A small-molecule ligand and the protein it binds are described below.
Small molecule (SMILES): C=CC1=C(C)C2=N3->[Ni]45<-N6=C(C=c7c(C)c(C=C)c(n74)=C2)C(C)=C(CCC(=O)O)C6=Cc2c(CCC(=O)O)c(C)c(n25)C=C13

Binding-site contacts:
Ligand atom C1D contacts residue HIS58 of chain 1.E at 3.7 Å.
Ligand atom CHA contacts residue HIS58 of chain 1.E at 3.2 Å.
Ligand atom C3C contacts residue VAL93 of chain 1.E at 3.8 Å (hydrophobic).
Ligand atom C1A contacts residue HIS58 of chain 1.E at 3.3 Å.
Ligand atom C3D contacts residue HIS58 of chain 1.E at 3.8 Å.
Ligand atom ND contacts residue HIS58 of chain 1.E at 3.4 Å.
Ligand atom NA contacts residue HIS87 of chain 1.E at 3.8 Å.
Ligand atom CMA contacts residue LYS61 of chain 1.E at 3.6 Å.
Ligand atom NA contacts residue HIS58 of chain 1.E at 3.6 Å.
Ligand atom CHA contacts residue LEU91 of chain 1.E at 3.6 Å (hydrophobic).
Ligand atom CAC contacts residue VAL93 of chain 1.E at 3.6 Å (hydrophobic).
Ligand atom C2B contacts residue LEU136 of chain 1.E at 3.7 Å (hydrophobic).
Ligand atom C4D contacts residue HIS58 of chain 1.E at 3.1 Å.
Ligand atom CBA contacts residue LEU86 of chain 1.E at 3.5 Å (hydrophobic).
Ligand atom CMA contacts residue LEU83 of chain 1.E at 3.8 Å (hydrophobic).
Ligand atom C4D contacts residue LEU91 of chain 1.E at 3.5 Å (hydrophobic).
Ligand atom C1B contacts residue HIS87 of chain 1.E at 3.8 Å.
Ligand atom ND contacts residue LEU91 of chain 1.E at 3.7 Å.
Ligand atom CHC contacts residue LEU101 of chain 1.E at 3.5 Å (hydrophobic).
Ligand atom CMC contacts residue ASN97 of chain 1.E at 3.4 Å.
Ligand atom NB contacts residue HIS87 of chain 1.E at 3.5 Å.
Ligand atom NI contacts residue HIS87 of chain 1.E at 3.5 Å.
Ligand atom C3D contacts residue LEU91 of chain 1.E at 3.7 Å (hydrophobic).
Ligand atom CHD contacts residue VAL93 of chain 1.E at 3.8 Å (hydrophobic).
Ligand atom NI contacts residue HIS58 of chain 1.E at 3.8 Å.
Ligand atom O2D contacts residue HIS45 of chain 1.E at 2.8 Å (h-bond).
Ligand atom O2A contacts residue LYS61 of chain 1.E at 3.6 Å (salt-bridge).
Ligand atom CAD contacts residue LEU91 of chain 1.E at 3.6 Å (hydrophobic).
Ligand atom C4C contacts residue VAL93 of chain 1.E at 3.8 Å (hydrophobic).
Ligand atom CMD contacts residue TYR42 of chain 1.E at 3.3 Å (hydrophobic).
Ligand atom CAB contacts residue LEU101 of chain 1.E at 3.9 Å (hydrophobic).
Ligand atom C3B contacts residue LEU136 of chain 1.E at 3.7 Å (hydrophobic).
Ligand atom CHD contacts residue PHE43 of chain 1.E at 3.4 Å (hydrophobic).
Ligand atom C1D contacts residue PHE43 of chain 1.E at 3.7 Å (hydrophobic).
Ligand atom CMB contacts residue ALA65 of chain 1.E at 3.9 Å (hydrophobic).
Ligand atom CMD contacts residue PHE43 of chain 1.E at 3.6 Å (hydrophobic).
Ligand atom CHC contacts residue PHE98 of chain 1.E at 3.6 Å (hydrophobic).
Ligand atom C3A contacts residue LEU83 of chain 1.E at 3.8 Å (hydrophobic).
Ligand atom NC contacts residue HIS87 of chain 1.E at 3.8 Å.
Ligand atom C2D contacts residue PHE43 of chain 1.E at 3.8 Å (hydrophobic).

Sequence of chain 1.E:
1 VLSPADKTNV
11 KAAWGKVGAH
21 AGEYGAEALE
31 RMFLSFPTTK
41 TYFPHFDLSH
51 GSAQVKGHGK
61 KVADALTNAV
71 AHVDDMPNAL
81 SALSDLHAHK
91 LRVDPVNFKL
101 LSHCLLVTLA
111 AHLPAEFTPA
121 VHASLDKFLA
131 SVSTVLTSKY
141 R